This protein binds this small molecule.
Small molecule (SMILES): CC(=O)N[C@H]1[C@H](O[C@H]2[C@H](O)[C@@H](NC(C)=O)CO[C@@H]2CO)O[C@H](CO)[C@@H](O[C@H]2O[C@H](CO[C@@H]3O[C@H](CO[C@H]4O[C@H](CO)[C@@H](O)[C@H](O)[C@@H]4O)[C@@H](O)[C@H](O[C@@H]4O[C@H](CO)[C@@H](O)[C@H](O)[C@@H]4O)[C@@H]3O)[C@@H](O)[C@H](OC3O[C@H](CO)[C@@H](O)[C@H](O)[C@@H]3O)[C@@H]2O)[C@@H]1O

Sequence of chain 1.A:
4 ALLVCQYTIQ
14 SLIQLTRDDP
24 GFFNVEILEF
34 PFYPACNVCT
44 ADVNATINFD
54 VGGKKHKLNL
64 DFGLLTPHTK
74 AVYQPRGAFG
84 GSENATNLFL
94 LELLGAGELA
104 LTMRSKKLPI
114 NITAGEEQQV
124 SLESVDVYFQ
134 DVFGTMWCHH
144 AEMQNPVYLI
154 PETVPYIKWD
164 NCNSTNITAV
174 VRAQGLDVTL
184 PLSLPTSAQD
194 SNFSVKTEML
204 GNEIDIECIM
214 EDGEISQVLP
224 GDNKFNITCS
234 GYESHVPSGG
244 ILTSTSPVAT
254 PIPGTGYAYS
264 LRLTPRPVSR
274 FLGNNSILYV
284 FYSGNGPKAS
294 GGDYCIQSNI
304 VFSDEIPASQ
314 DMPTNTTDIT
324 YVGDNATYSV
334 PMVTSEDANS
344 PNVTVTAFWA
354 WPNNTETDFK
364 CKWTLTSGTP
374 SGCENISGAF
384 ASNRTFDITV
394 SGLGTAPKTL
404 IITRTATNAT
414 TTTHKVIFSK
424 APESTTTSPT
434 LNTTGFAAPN

Binding-site contacts:
Ligand atom C8 contacts residue GLN133 of chain 1.A at 3.6 Å.
Ligand atom C8 contacts residue MET139 of chain 1.A at 3.6 Å (hydrophobic).
Ligand atom N2 contacts residue ASN47 of chain 1.A at 2.9 Å (h-bond).
Ligand atom C7 contacts residue MET139 of chain 1.A at 4.3 Å (hydrophobic).
Ligand atom C4 contacts residue ASN47 of chain 1.A at 3.8 Å.
Ligand atom C3 contacts residue ASN47 of chain 1.A at 3.2 Å.
Ligand atom C6 contacts residue ASN47 of chain 1.A at 4.4 Å.
Ligand atom C2 contacts residue ASN47 of chain 1.A at 2.7 Å.
Ligand atom O4 contacts residue ASP64 of chain 1.A at 4.0 Å.
Ligand atom C5 contacts residue ASP64 of chain 1.A at 3.6 Å.
Ligand atom C5 contacts residue ASN47 of chain 1.A at 3.2 Å.
Ligand atom O5 contacts residue ASN47 of chain 1.A at 2.7 Å (h-bond).
Ligand atom C6 contacts residue ASP64 of chain 1.A at 3.7 Å.
Ligand atom C4 contacts residue ASP64 of chain 1.A at 4.5 Å.
Ligand atom C7 contacts residue ASN47 of chain 1.A at 4.2 Å.
Ligand atom C1 contacts residue ASN47 of chain 1.A at 1.9 Å.